Binding-site contacts:
Ligand atom N01 contacts residue ASP55 of chain 1.A at 2.5 Å (salt-bridge).
Ligand atom O01 contacts residue EDO1 of chain 1.L at 3.8 Å.
Ligand atom C25 contacts residue GLN36 of chain 1.A at 3.6 Å.
Ligand atom C05 contacts residue ILE147 of chain 1.A at 3.6 Å (hydrophobic).
Ligand atom C27 contacts residue ASP55 of chain 1.A at 3.8 Å.
Ligand atom C02 contacts residue PHE149 of chain 1.A at 3.7 Å (hydrophobic).
Ligand atom O02 contacts residue SER102 of chain 1.A at 2.6 Å (h-bond).
Ligand atom N02 contacts residue ASP246 of chain 1.A at 3.9 Å.
Ligand atom C27 contacts residue ILE152 of chain 1.A at 3.8 Å (hydrophobic).
Ligand atom C19 contacts residue EDO1 of chain 1.L at 3.7 Å.
Ligand atom N03 contacts residue EDO1 of chain 1.B at 3.9 Å.
Ligand atom C28 contacts residue ILE152 of chain 1.A at 3.8 Å (hydrophobic).
Ligand atom C05 contacts residue ILE53 of chain 1.A at 3.7 Å (hydrophobic).
Ligand atom N04 contacts residue GLY248 of chain 1.A at 3.8 Å.
Ligand atom C26 contacts residue ILE152 of chain 1.A at 3.7 Å (hydrophobic).
Ligand atom C07 contacts residue GLY248 of chain 1.A at 3.3 Å.
Ligand atom C28 contacts residue ASP55 of chain 1.A at 3.5 Å.
Ligand atom C25 contacts residue SER35 of chain 1.A at 3.5 Å.
Ligand atom C14 contacts residue ASP246 of chain 1.A at 3.6 Å.
Ligand atom O03 contacts residue ILE317 of chain 1.A at 3.7 Å.
Ligand atom C17 contacts residue ASP246 of chain 1.A at 3.2 Å.
Ligand atom C28 contacts residue SER58 of chain 1.A at 3.5 Å.
Ligand atom N04 contacts residue ASP246 of chain 1.A at 2.5 Å (salt-bridge).
Ligand atom C15 contacts residue SER102 of chain 1.A at 3.5 Å.
Ligand atom C22 contacts residue ASP55 of chain 1.A at 3.5 Å.
Ligand atom C17 contacts residue LEU328 of chain 1.A at 3.8 Å (hydrophobic).
Ligand atom C15 contacts residue EDO1 of chain 1.B at 3.8 Å.
Ligand atom C24 contacts residue SER35 of chain 1.A at 3.8 Å.
Ligand atom C18 contacts residue SER250 of chain 1.A at 3.8 Å.
Ligand atom C21 contacts residue GLY248 of chain 1.A at 3.7 Å.
Ligand atom C03 contacts residue SER102 of chain 1.A at 3.8 Å.
Ligand atom N03 contacts residue GLY248 of chain 1.A at 3.0 Å (h-bond).
Ligand atom C14 contacts residue ASP55 of chain 1.A at 3.4 Å.
Ligand atom C20 contacts residue ASP246 of chain 1.A at 3.3 Å.
Ligand atom O01 contacts residue PHE100 of chain 1.A at 3.3 Å.
Ligand atom O02 contacts residue EDO1 of chain 1.B at 3.8 Å.
Ligand atom N04 contacts residue GLY57 of chain 1.A at 3.8 Å.
Ligand atom N04 contacts residue ASP55 of chain 1.A at 3.1 Å (salt-bridge).
Ligand atom C18 contacts residue GLY248 of chain 1.A at 3.5 Å.
Ligand atom O04 contacts residue GLN36 of chain 1.A at 3.7 Å.

This protein binds this small molecule.
Small molecule (SMILES): [H]/N=C1\NC(CC)(CC)CC(=O)N1[C@@H]1CCOc2ccc(C(=O)N[C@H]3CC(C)(C)Oc4ccccc43)cc21

Sequence of chain 1.A:
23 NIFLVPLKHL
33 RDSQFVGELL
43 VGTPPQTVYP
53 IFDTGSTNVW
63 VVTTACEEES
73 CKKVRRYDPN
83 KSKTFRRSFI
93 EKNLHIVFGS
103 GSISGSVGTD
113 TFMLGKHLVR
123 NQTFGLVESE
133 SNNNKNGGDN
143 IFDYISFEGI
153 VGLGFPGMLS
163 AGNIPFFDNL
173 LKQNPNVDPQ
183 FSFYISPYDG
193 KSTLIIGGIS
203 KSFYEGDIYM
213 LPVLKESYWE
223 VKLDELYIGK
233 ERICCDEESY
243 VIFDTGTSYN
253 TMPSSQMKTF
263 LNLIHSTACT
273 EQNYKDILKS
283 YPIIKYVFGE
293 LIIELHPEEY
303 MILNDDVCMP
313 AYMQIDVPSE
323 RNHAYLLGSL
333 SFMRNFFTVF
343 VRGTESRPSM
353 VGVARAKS